Binding-site contacts:
Ligand atom O1 contacts residue GLN145 of chain 1.A at 3.9 Å.
Ligand atom C3 contacts residue VAL394 of chain 1.A at 4.3 Å (hydrophobic).
Ligand atom C1 contacts residue ILE287 of chain 1.A at 3.6 Å (hydrophobic).
Ligand atom O1 contacts residue HIS27 of chain 1.A at 2.9 Å (h-bond).
Ligand atom C5 contacts residue HIS27 of chain 1.A at 4.2 Å.
Ligand atom C4 contacts residue LEU204 of chain 1.A at 4.0 Å (hydrophobic).
Ligand atom C12 contacts residue PHE193 of chain 1.A at 4.0 Å (hydrophobic).
Ligand atom C6 contacts residue LEU203 of chain 1.A at 3.5 Å (hydrophobic).
Ligand atom C6 contacts residue LEU204 of chain 1.A at 4.5 Å (hydrophobic).
Ligand atom O1 contacts residue THR124 of chain 1.A at 4.1 Å.
Ligand atom C3 contacts residue VAL200 of chain 1.A at 4.3 Å (hydrophobic).
Ligand atom C13 contacts residue ILE287 of chain 1.A at 4.2 Å (hydrophobic).
Ligand atom C5 contacts residue LEU204 of chain 1.A at 3.8 Å (hydrophobic).
Ligand atom C8 contacts residue PHE22 of chain 1.A at 3.8 Å (hydrophobic).
Ligand atom C9 contacts residue PHE22 of chain 1.A at 3.4 Å (hydrophobic).
Ligand atom C13 contacts residue PHE193 of chain 1.A at 4.1 Å (hydrophobic).
Ligand atom C8 contacts residue LEU203 of chain 1.A at 3.6 Å (hydrophobic).
Ligand atom C4 contacts residue GLN145 of chain 1.A at 4.4 Å.
Ligand atom O1 contacts residue LEU204 of chain 1.A at 4.4 Å.
Ligand atom C15 contacts residue ILE287 of chain 1.A at 4.1 Å (hydrophobic).
Ligand atom C5 contacts residue GLN145 of chain 1.A at 4.4 Å.
Ligand atom C7 contacts residue LEU203 of chain 1.A at 4.2 Å (hydrophobic).
Ligand atom C4 contacts residue VAL394 of chain 1.A at 4.2 Å (hydrophobic).

Sequence of chain 1.A:
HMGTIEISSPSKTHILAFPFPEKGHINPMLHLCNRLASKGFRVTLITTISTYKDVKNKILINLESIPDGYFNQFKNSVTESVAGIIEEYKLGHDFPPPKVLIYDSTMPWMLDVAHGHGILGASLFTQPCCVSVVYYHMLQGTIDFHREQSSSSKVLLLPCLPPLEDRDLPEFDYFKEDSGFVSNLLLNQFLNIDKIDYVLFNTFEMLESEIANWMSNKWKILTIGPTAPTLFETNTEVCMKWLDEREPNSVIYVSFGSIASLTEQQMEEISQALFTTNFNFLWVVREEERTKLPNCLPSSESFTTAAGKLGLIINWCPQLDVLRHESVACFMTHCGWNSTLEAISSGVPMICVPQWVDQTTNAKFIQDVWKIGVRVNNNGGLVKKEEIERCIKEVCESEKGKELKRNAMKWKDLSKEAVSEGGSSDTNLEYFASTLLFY

The protein below binds the small molecule below.
Small molecule (SMILES): C[C@]12CC[C@H](O)C[C@H]1CC[C@@H]1[C@@H]2CC[C@]2(C)[C@@H](c3ccc(=O)oc3)C[C@H]3O[C@]132